This small molecule binds to this protein.
Small molecule (SMILES): CCO[P](=O)(O)NC

Binding-site contacts:
Ligand atom O3 contacts residue ALA199 of chain 3.A at 3.9 Å.
Ligand atom O3 contacts residue SER198 of chain 3.A at 2.6 Å (h-bond).
Ligand atom C2 contacts residue VAL288 of chain 3.A at 3.9 Å (hydrophobic).
Ligand atom C3 contacts residue SER198 of chain 3.A at 3.9 Å.
Ligand atom C2 contacts residue TRP231 of chain 3.A at 3.7 Å (hydrophobic).
Ligand atom C1 contacts residue LEU286 of chain 3.A at 3.6 Å (hydrophobic).
Ligand atom O2 contacts residue ALA199 of chain 3.A at 2.9 Å (h-bond).
Ligand atom C3 contacts residue HIS438 of chain 3.A at 4.0 Å.
Ligand atom C2 contacts residue GLY117 of chain 3.A at 3.8 Å.
Ligand atom O3 contacts residue PHE398 of chain 3.A at 4.1 Å.
Ligand atom O2 contacts residue SER198 of chain 3.A at 2.6 Å (h-bond).
Ligand atom O3 contacts residue TRP231 of chain 3.A at 3.8 Å.
Ligand atom C3 contacts residue PHE329 of chain 3.A at 4.2 Å (hydrophobic).
Ligand atom P contacts residue GLY116 of chain 3.A at 4.3 Å.
Ligand atom N contacts residue PHE398 of chain 3.A at 4.4 Å.
Ligand atom P contacts residue HIS438 of chain 3.A at 3.8 Å.
Ligand atom C3 contacts residue GLY116 of chain 3.A at 4.4 Å.
Ligand atom N contacts residue HIS438 of chain 3.A at 2.9 Å (h-bond).
Ligand atom O3 contacts residue GLY117 of chain 3.A at 4.0 Å.
Ligand atom C3 contacts residue GLY117 of chain 3.A at 4.1 Å.
Ligand atom P contacts residue SER198 of chain 3.A at 1.6 Å.
Ligand atom O2 contacts residue GLY117 of chain 3.A at 2.6 Å (h-bond).
Ligand atom O2 contacts residue GLY115 of chain 3.A at 4.0 Å.
Ligand atom C1 contacts residue SER198 of chain 3.A at 3.5 Å.
Ligand atom C2 contacts residue LEU286 of chain 3.A at 3.7 Å (hydrophobic).
Ligand atom N contacts residue SER198 of chain 3.A at 2.5 Å (h-bond).
Ligand atom N contacts residue PHE329 of chain 3.A at 4.2 Å.
Ligand atom C1 contacts residue TRP231 of chain 3.A at 3.8 Å (hydrophobic).
Ligand atom P contacts residue ALA199 of chain 3.A at 3.5 Å.
Ligand atom C1 contacts residue PHE398 of chain 3.A at 3.6 Å (hydrophobic).
Ligand atom P contacts residue GLY117 of chain 3.A at 3.8 Å.
Ligand atom O2 contacts residue GLY116 of chain 3.A at 3.0 Å (h-bond).

Sequence of chain 3.A:
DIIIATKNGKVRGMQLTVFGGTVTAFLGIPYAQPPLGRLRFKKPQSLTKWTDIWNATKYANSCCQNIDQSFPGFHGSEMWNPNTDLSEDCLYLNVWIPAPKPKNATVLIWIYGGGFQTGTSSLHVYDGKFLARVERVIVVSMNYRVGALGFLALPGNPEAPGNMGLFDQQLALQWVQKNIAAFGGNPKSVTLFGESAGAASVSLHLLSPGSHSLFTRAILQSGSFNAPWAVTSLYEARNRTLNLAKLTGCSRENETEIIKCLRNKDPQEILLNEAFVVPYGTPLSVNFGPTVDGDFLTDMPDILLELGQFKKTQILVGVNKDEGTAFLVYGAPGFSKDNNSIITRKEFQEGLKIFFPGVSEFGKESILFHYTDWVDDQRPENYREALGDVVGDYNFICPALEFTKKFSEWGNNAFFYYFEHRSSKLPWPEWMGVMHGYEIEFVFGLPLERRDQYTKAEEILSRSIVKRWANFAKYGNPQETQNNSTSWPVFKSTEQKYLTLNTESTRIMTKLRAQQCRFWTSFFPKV